Sequence of chain 1.A:
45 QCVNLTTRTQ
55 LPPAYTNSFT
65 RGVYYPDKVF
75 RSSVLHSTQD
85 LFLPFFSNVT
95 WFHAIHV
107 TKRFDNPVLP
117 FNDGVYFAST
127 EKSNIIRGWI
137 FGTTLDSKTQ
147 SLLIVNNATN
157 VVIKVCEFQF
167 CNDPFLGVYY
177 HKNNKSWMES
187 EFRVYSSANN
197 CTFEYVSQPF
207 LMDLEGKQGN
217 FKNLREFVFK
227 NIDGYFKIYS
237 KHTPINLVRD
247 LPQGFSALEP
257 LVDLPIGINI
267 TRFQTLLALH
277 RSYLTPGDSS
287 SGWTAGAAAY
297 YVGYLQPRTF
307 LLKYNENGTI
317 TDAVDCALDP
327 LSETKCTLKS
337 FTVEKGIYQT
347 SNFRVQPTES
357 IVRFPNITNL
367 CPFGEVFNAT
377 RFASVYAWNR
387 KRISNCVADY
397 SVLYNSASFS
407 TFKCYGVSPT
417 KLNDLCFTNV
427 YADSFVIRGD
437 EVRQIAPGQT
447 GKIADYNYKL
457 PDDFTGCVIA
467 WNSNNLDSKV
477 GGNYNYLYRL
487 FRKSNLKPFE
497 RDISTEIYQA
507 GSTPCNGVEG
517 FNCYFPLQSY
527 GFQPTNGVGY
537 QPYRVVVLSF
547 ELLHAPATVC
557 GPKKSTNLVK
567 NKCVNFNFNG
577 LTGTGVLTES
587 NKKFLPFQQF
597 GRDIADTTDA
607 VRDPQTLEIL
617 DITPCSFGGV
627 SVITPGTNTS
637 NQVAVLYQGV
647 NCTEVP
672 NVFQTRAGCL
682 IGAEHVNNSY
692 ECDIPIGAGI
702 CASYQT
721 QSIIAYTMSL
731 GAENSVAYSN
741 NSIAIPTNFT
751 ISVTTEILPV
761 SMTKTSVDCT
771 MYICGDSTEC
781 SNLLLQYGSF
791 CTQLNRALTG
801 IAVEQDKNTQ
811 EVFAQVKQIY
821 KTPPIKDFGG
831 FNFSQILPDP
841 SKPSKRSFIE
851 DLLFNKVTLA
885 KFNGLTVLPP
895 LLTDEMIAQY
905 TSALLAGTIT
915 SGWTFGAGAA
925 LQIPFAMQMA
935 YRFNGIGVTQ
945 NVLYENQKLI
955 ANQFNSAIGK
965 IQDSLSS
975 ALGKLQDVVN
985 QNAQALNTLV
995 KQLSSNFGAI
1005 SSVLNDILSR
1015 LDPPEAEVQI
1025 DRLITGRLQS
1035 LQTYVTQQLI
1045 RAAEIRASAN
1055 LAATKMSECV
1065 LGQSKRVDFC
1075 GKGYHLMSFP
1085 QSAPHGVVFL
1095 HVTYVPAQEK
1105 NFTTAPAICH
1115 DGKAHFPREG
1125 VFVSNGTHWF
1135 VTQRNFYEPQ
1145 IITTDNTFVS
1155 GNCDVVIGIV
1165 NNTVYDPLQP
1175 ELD

The protein below binds the small molecule below.
Small molecule (SMILES): CC(=O)N[C@@H]1[C@@H](O)[C@H](O)[C@@H](CO)O[C@H]1O

Binding-site contacts:
Ligand atom N2 contacts residue ASN374 of chain 1.A at 3.1 Å (h-bond).
Ligand atom O4 contacts residue ASN401 of chain 1.A at 4.5 Å.
Ligand atom O3 contacts residue SER402 of chain 1.A at 4.4 Å.
Ligand atom C7 contacts residue PHE369 of chain 1.A at 4.3 Å (hydrophobic).
Ligand atom C5 contacts residue SER402 of chain 1.A at 3.8 Å.
Ligand atom O4 contacts residue SER402 of chain 1.A at 4.3 Å.
Ligand atom C3 contacts residue ASN374 of chain 1.A at 3.8 Å.
Ligand atom C8 contacts residue PHE373 of chain 1.A at 3.5 Å (hydrophobic).
Ligand atom C4 contacts residue SER402 of chain 1.A at 4.1 Å.
Ligand atom O3 contacts residue ASN401 of chain 1.A at 4.5 Å.
Ligand atom C7 contacts residue SER402 of chain 1.A at 4.1 Å.
Ligand atom C5 contacts residue ASN374 of chain 1.A at 3.6 Å.
Ligand atom C1 contacts residue SER402 of chain 1.A at 3.9 Å.
Ligand atom C8 contacts residue PHE369 of chain 1.A at 4.2 Å (hydrophobic).
Ligand atom C7 contacts residue PHE373 of chain 1.A at 4.2 Å (hydrophobic).
Ligand atom C7 contacts residue GLY370 of chain 1.A at 4.0 Å.
Ligand atom C3 contacts residue SER402 of chain 1.A at 3.4 Å.
Ligand atom C8 contacts residue ASN374 of chain 1.A at 4.5 Å.
Ligand atom C1 contacts residue ASN374 of chain 1.A at 1.4 Å.
Ligand atom C2 contacts residue SER402 of chain 1.A at 3.9 Å.
Ligand atom O7 contacts residue GLY370 of chain 1.A at 3.0 Å.
Ligand atom O7 contacts residue PHE369 of chain 1.A at 3.6 Å.
Ligand atom C8 contacts residue SER402 of chain 1.A at 4.2 Å.
Ligand atom O5 contacts residue SER402 of chain 1.A at 4.3 Å.
Ligand atom O6 contacts residue ASN374 of chain 1.A at 4.4 Å.
Ligand atom O5 contacts residue ASN374 of chain 1.A at 2.2 Å (h-bond).
Ligand atom O7 contacts residue ASN374 of chain 1.A at 2.7 Å (h-bond).
Ligand atom N2 contacts residue SER402 of chain 1.A at 3.3 Å (h-bond).
Ligand atom O7 contacts residue PHE373 of chain 1.A at 4.1 Å.
Ligand atom C4 contacts residue ASN374 of chain 1.A at 4.1 Å.
Ligand atom C2 contacts residue ASN374 of chain 1.A at 2.5 Å.
Ligand atom C7 contacts residue ASN374 of chain 1.A at 3.2 Å.